Binding-site contacts:
Ligand atom O5 contacts residue ASN10 of chain 1.B at 2.3 Å (h-bond).
Ligand atom C8 contacts residue GLY6 of chain 1.B at 4.1 Å.
Ligand atom C8 contacts residue PHE5 of chain 1.B at 4.0 Å (hydrophobic).
Ligand atom C2 contacts residue ASN10 of chain 1.B at 2.5 Å.
Ligand atom O3 contacts residue SER38 of chain 1.B at 4.5 Å.
Ligand atom N2 contacts residue ASN10 of chain 1.B at 3.0 Å (h-bond).
Ligand atom C4 contacts residue ASN10 of chain 1.B at 4.2 Å.
Ligand atom C7 contacts residue GLY6 of chain 1.B at 3.8 Å.
Ligand atom C8 contacts residue LEU35 of chain 1.B at 3.8 Å (hydrophobic).
Ligand atom O7 contacts residue ASN10 of chain 1.B at 4.0 Å.
Ligand atom C5 contacts residue ASN10 of chain 1.B at 3.6 Å.
Ligand atom C3 contacts residue ASN10 of chain 1.B at 3.8 Å.
Ligand atom C7 contacts residue ASN10 of chain 1.B at 3.8 Å.
Ligand atom C1 contacts residue ASN10 of chain 1.B at 1.4 Å.
Ligand atom O7 contacts residue PHE5 of chain 1.B at 4.2 Å.
Ligand atom C8 contacts residue PHE9 of chain 1.B at 3.8 Å (hydrophobic).
Ligand atom O7 contacts residue GLY6 of chain 1.B at 3.2 Å.

A small-molecule ligand and the protein it binds are described below.
Small molecule (SMILES): CC(=O)N[C@@H]1[C@@H](O)[C@H](O)[C@@H](CO)O[C@H]1O

Sequence of chain 1.B:
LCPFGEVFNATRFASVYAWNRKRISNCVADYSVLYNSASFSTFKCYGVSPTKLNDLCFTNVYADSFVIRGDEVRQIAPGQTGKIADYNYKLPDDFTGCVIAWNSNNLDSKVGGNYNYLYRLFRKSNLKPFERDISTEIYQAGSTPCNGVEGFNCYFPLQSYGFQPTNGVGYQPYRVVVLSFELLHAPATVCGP